Binding-site contacts:
Ligand atom O7 contacts residue TYR90 of chain 1.C at 3.7 Å.
Ligand atom C8 contacts residue ASN118 of chain 1.C at 3.9 Å.
Ligand atom O5 contacts residue THR89 of chain 1.C at 3.8 Å.
Ligand atom C5 contacts residue THR120 of chain 1.C at 4.0 Å.
Ligand atom O5 contacts residue PHE119 of chain 1.C at 4.2 Å.
Ligand atom C6 contacts residue THR89 of chain 1.C at 4.2 Å.
Ligand atom N2 contacts residue ASN118 of chain 1.C at 2.9 Å (h-bond).
Ligand atom C7 contacts residue TYR90 of chain 1.C at 3.8 Å (hydrophobic).
Ligand atom O6 contacts residue THR120 of chain 1.C at 3.1 Å (h-bond).
Ligand atom C5 contacts residue THR89 of chain 1.C at 4.1 Å.
Ligand atom O6 contacts residue PHE119 of chain 1.C at 2.8 Å (h-bond).
Ligand atom C6 contacts residue PHE119 of chain 1.C at 4.1 Å (hydrophobic).
Ligand atom C1 contacts residue SER66 of chain 1.C at 4.2 Å.
Ligand atom C2 contacts residue ASN118 of chain 1.C at 2.4 Å.
Ligand atom O5 contacts residue THR120 of chain 1.C at 3.4 Å (h-bond).
Ligand atom O5 contacts residue ASN118 of chain 1.C at 2.4 Å (h-bond).
Ligand atom O6 contacts residue THR89 of chain 1.C at 3.5 Å.
Ligand atom O7 contacts residue ASN118 of chain 1.C at 4.5 Å.
Ligand atom C1 contacts residue THR89 of chain 1.C at 3.9 Å.
Ligand atom C1 contacts residue ASN118 of chain 1.C at 1.4 Å.
Ligand atom C8 contacts residue TYR90 of chain 1.C at 3.9 Å (hydrophobic).
Ligand atom C2 contacts residue SER66 of chain 1.C at 4.4 Å.
Ligand atom C3 contacts residue ASN118 of chain 1.C at 3.8 Å.
Ligand atom C5 contacts residue ASN118 of chain 1.C at 3.7 Å.
Ligand atom C6 contacts residue THR120 of chain 1.C at 3.4 Å.
Ligand atom C4 contacts residue ASN118 of chain 1.C at 4.2 Å.
Ligand atom N2 contacts residue TYR90 of chain 1.C at 4.5 Å.
Ligand atom C7 contacts residue ASN118 of chain 1.C at 3.6 Å.
Ligand atom O6 contacts residue ASN118 of chain 1.C at 4.1 Å.

Sequence of chain 1.C:
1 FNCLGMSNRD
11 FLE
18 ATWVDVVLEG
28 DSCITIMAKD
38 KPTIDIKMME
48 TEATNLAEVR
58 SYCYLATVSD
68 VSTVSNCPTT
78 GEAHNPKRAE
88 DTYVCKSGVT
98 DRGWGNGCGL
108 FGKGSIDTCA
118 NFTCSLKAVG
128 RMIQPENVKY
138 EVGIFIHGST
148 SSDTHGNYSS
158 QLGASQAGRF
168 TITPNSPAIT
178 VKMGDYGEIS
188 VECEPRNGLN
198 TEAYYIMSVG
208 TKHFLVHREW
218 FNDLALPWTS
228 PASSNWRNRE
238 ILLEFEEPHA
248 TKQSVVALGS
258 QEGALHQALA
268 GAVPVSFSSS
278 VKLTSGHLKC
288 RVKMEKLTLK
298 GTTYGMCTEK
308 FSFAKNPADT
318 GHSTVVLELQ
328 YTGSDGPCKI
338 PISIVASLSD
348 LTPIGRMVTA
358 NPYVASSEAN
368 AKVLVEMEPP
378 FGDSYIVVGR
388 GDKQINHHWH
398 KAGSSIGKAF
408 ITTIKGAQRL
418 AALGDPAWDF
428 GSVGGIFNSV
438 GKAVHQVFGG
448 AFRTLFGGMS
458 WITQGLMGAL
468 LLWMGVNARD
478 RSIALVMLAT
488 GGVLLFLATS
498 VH

The protein below binds the small molecule below.
Small molecule (SMILES): CC(=O)N[C@@H]1[C@@H](O)[C@H](O)[C@@H](CO)O[C@H]1O